Sequence of chain 3.A:
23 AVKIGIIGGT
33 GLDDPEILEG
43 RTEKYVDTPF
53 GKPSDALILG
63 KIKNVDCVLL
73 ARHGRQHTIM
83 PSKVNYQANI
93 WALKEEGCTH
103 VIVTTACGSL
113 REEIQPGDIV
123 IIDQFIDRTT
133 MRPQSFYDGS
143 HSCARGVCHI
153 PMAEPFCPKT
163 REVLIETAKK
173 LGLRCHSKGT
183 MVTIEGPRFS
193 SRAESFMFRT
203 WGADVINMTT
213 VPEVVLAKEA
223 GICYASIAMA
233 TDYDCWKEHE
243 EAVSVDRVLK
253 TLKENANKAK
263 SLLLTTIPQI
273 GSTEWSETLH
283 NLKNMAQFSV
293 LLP

Sequence of chain 1.A:
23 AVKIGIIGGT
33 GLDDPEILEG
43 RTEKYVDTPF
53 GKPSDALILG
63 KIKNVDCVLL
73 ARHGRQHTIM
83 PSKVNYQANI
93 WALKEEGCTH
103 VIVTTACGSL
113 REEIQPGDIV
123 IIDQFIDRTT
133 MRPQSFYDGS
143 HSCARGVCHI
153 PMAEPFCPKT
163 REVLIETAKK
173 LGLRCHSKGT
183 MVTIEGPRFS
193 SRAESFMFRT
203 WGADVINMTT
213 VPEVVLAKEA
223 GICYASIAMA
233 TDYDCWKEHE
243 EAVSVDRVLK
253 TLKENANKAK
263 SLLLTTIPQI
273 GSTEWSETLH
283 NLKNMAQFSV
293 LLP

Binding-site contacts:
Ligand atom C2 contacts residue ASN209 of chain 3.A at 3.8 Å.
Ligand atom C3' contacts residue PO41 of chain 3.B at 3.3 Å.
Ligand atom N1 contacts residue PHE191 of chain 3.A at 3.7 Å.
Ligand atom C7 contacts residue THR233 of chain 3.A at 3.6 Å.
Ligand atom C8 contacts residue ALA108 of chain 3.A at 3.6 Å (hydrophobic).
Ligand atom C6 contacts residue ILE208 of chain 3.A at 3.8 Å (hydrophobic).
Ligand atom C5 contacts residue ILE208 of chain 3.A at 3.8 Å (hydrophobic).
Ligand atom C1' contacts residue PO41 of chain 3.B at 3.6 Å.
Ligand atom O2' contacts residue PO41 of chain 3.B at 3.1 Å (h-bond).
Ligand atom N3 contacts residue MET210 of chain 3.A at 3.6 Å.
Ligand atom C4' contacts residue PO41 of chain 3.B at 3.5 Å.
Ligand atom O3' contacts residue PRO83 of chain 3.A at 3.5 Å.
Ligand atom N6 contacts residue ILE208 of chain 3.A at 3.8 Å.
Ligand atom C7 contacts residue GLY110 of chain 3.A at 3.5 Å.
Ligand atom C2' contacts residue MET210 of chain 3.A at 3.7 Å (hydrophobic).
Ligand atom CS contacts residue LEU293 of chain 1.A at 3.8 Å (hydrophobic).
Ligand atom C7 contacts residue CYS109 of chain 3.A at 3.6 Å (hydrophobic).
Ligand atom O3' contacts residue PO41 of chain 3.B at 2.6 Å (h-bond).
Ligand atom C5 contacts residue PHE191 of chain 3.A at 3.8 Å (hydrophobic).
Ligand atom N6 contacts residue ASP234 of chain 3.A at 3.1 Å (salt-bridge).
Ligand atom C6 contacts residue PHE191 of chain 3.A at 3.7 Å (hydrophobic).
Ligand atom N9 contacts residue ALA108 of chain 3.A at 3.5 Å (h-bond).
Ligand atom C1' contacts residue ALA108 of chain 3.A at 3.2 Å (hydrophobic).
Ligand atom C5 contacts residue GLY110 of chain 3.A at 3.6 Å.
Ligand atom S5' contacts residue VAL250 of chain 3.A at 3.8 Å.
Ligand atom C8 contacts residue CYS109 of chain 3.A at 3.8 Å (hydrophobic).
Ligand atom C5' contacts residue HIS151 of chain 1.A at 3.7 Å.
Ligand atom C2 contacts residue ILE186 of chain 3.A at 3.8 Å (hydrophobic).
Ligand atom N1 contacts residue ILE208 of chain 3.A at 3.7 Å.
Ligand atom O2' contacts residue ASN209 of chain 3.A at 3.6 Å.
Ligand atom C2' contacts residue PO41 of chain 3.B at 3.6 Å.
Ligand atom C2 contacts residue MET210 of chain 3.A at 3.7 Å (hydrophobic).
Ligand atom C6 contacts residue GLY110 of chain 3.A at 3.8 Å.
Ligand atom O2' contacts residue MET210 of chain 3.A at 2.9 Å (h-bond).
Ligand atom C7 contacts residue ASP234 of chain 3.A at 3.2 Å.
Ligand atom N3 contacts residue ASN209 of chain 3.A at 3.5 Å.
Ligand atom N6 contacts residue GLY110 of chain 3.A at 3.5 Å.
Ligand atom C2 contacts residue ILE208 of chain 3.A at 3.8 Å (hydrophobic).
Ligand atom O4' contacts residue PO41 of chain 3.B at 3.4 Å (h-bond).
Ligand atom N6 contacts residue ASP236 of chain 3.A at 3.0 Å (salt-bridge).

The small molecule below binds the protein below.
Small molecule (SMILES): CSC[C@H]1O[C@@H](n2ccc3c(N)ncnc32)[C@H](O)[C@@H]1O